Sequence of chain 3.B:
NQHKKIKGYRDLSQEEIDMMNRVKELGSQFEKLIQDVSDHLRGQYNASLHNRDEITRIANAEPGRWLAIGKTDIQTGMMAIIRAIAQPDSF

Sequence of chain 4.B:
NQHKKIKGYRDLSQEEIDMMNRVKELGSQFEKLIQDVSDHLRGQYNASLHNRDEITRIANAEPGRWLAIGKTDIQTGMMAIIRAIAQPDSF

Binding-site contacts:
Ligand atom C32 contacts residue 4UR1 of chain 4.H at 0.5 Å.
Ligand atom C02 contacts residue 4UR1 of chain 4.H at 0.6 Å.
Ligand atom C37 contacts residue 4UR1 of chain 4.H at 0.7 Å.
Ligand atom C19 contacts residue 4UR1 of chain 4.H at 0.9 Å.
Ligand atom C29 contacts residue 4UR1 of chain 4.H at 1.2 Å.
Ligand atom N03 contacts residue 4UR1 of chain 4.H at 0.5 Å (h-bond).
Ligand atom O16 contacts residue 4UR1 of chain 4.H at 0.8 Å.
Ligand atom C28 contacts residue 4UR1 of chain 4.H at 0.5 Å.
Ligand atom N08 contacts residue 4UR1 of chain 4.H at 0.4 Å (h-bond).
Ligand atom O23 contacts residue 4UR1 of chain 4.H at 1.1 Å.
Ligand atom C05 contacts residue 4UR1 of chain 4.H at 0.5 Å.
Ligand atom O26 contacts residue 4UR1 of chain 4.H at 0.8 Å (h-bond).
Ligand atom C43 contacts residue 4UR1 of chain 4.H at 0.7 Å.
Ligand atom O25 contacts residue 4UR1 of chain 4.H at 1.1 Å (h-bond).
Ligand atom N35 contacts residue 4UR1 of chain 4.H at 0.5 Å (h-bond).
Ligand atom C09 contacts residue 4UR1 of chain 4.H at 0.5 Å.
Ligand atom C07 contacts residue 4UR1 of chain 4.H at 0.5 Å.
Ligand atom C18 contacts residue 4UR1 of chain 4.H at 0.5 Å.
Ligand atom C22 contacts residue 4UR1 of chain 4.H at 1.1 Å.
Ligand atom C34 contacts residue 4UR1 of chain 4.H at 0.5 Å.
Ligand atom N39 contacts residue 4UR1 of chain 4.H at 0.7 Å (h-bond).
Ligand atom C42 contacts residue 4UR1 of chain 4.H at 0.4 Å.
Ligand atom O10 contacts residue 4UR1 of chain 4.H at 0.5 Å (h-bond).
Ligand atom N33 contacts residue 4UR1 of chain 4.H at 0.4 Å (h-bond).
Ligand atom N06 contacts residue 4UR1 of chain 4.H at 0.5 Å (h-bond).
Ligand atom C04 contacts residue 4UR1 of chain 4.H at 0.4 Å.
Ligand atom C11 contacts residue 4UR1 of chain 4.H at 0.8 Å.
Ligand atom C36 contacts residue 4UR1 of chain 4.H at 0.5 Å.
Ligand atom C12 contacts residue 4UR1 of chain 4.H at 1.1 Å.
Ligand atom P14 contacts residue 4UR1 of chain 4.H at 0.7 Å.
Ligand atom N38 contacts residue 4UR1 of chain 4.H at 0.7 Å (h-bond).
Ligand atom O31 contacts residue 4UR1 of chain 4.H at 0.5 Å (h-bond).
Ligand atom P24 contacts residue 4UR1 of chain 4.H at 0.7 Å.
Ligand atom C21 contacts residue 4UR1 of chain 4.H at 0.8 Å.
Ligand atom O15 contacts residue 4UR1 of chain 4.H at 0.8 Å (h-bond).
Ligand atom N45 contacts residue 4UR1 of chain 4.H at 0.7 Å (h-bond).
Ligand atom O44 contacts residue 4UR1 of chain 4.H at 0.7 Å (h-bond).
Ligand atom O13 contacts residue 4UR1 of chain 4.H at 1.1 Å.
Ligand atom C40 contacts residue 4UR1 of chain 4.H at 0.6 Å.
Ligand atom N41 contacts residue 4UR1 of chain 4.H at 0.5 Å (h-bond).

A protein and the small-molecule ligand that binds it are described below.
Small molecule (SMILES): Nc1nc2c(ncn2[C@@H]2O[C@@H]3COP(=O)(O)O[C@@H]4[C@H](O)[C@@H](COP(=O)(O)O[C@H]3[C@H]2O)O[C@H]4n2cnc3c(N)ncnc32)c(=O)[nH]1